Binding-site contacts:
Ligand atom O4 contacts residue VAL414 of chain 1.B at 3.8 Å.
Ligand atom C4 contacts residue GLU181 of chain 1.B at 3.4 Å.
Ligand atom C8 contacts residue SER415 of chain 1.B at 3.3 Å.
Ligand atom C4 contacts residue GLN408 of chain 1.B at 3.6 Å.
Ligand atom O6 contacts residue GLU181 of chain 1.B at 3.8 Å.
Ligand atom C7 contacts residue ASN232 of chain 1.B at 3.7 Å.
Ligand atom O5 contacts residue CYS413 of chain 1.B at 3.6 Å.
Ligand atom O7 contacts residue VAL224 of chain 1.B at 3.5 Å.
Ligand atom C3 contacts residue SER415 of chain 1.B at 3.4 Å.
Ligand atom C5 contacts residue ASN232 of chain 1.B at 3.5 Å.
Ligand atom O5 contacts residue ASN232 of chain 1.B at 2.2 Å (h-bond).
Ligand atom C1 contacts residue SER415 of chain 1.B at 3.2 Å.
Ligand atom C6 contacts residue GLY348 of chain 1.B at 3.8 Å.
Ligand atom O4 contacts residue LYS35 of chain 1.B at 3.8 Å.
Ligand atom C5 contacts residue SER415 of chain 1.B at 3.4 Å.
Ligand atom O6 contacts residue ARG412 of chain 1.B at 3.8 Å.
Ligand atom C4 contacts residue SER415 of chain 1.B at 3.9 Å.
Ligand atom C5 contacts residue VAL414 of chain 1.B at 3.4 Å (hydrophobic).
Ligand atom C8 contacts residue CYS413 of chain 1.B at 3.9 Å (hydrophobic).
Ligand atom C3 contacts residue GLU181 of chain 1.B at 4.1 Å.
Ligand atom C1 contacts residue ASN232 of chain 1.B at 1.4 Å.
Ligand atom C6 contacts residue SER179 of chain 1.B at 3.9 Å.
Ligand atom C5 contacts residue GLU181 of chain 1.B at 3.2 Å.
Ligand atom O4 contacts residue GLU181 of chain 1.B at 2.6 Å (salt-bridge).
Ligand atom C1 contacts residue GLU181 of chain 1.B at 3.5 Å.
Ligand atom C6 contacts residue GLU181 of chain 1.B at 3.5 Å.
Ligand atom C2 contacts residue ASN232 of chain 1.B at 2.5 Å.
Ligand atom C2 contacts residue GLU181 of chain 1.B at 3.9 Å.
Ligand atom O3 contacts residue GLN408 of chain 1.B at 3.0 Å (h-bond).
Ligand atom N2 contacts residue ASN232 of chain 1.B at 3.0 Å (h-bond).
Ligand atom O4 contacts residue GLN408 of chain 1.B at 2.9 Å (h-bond).
Ligand atom C3 contacts residue ASN232 of chain 1.B at 3.8 Å.
Ligand atom C4 contacts residue ASN232 of chain 1.B at 4.2 Å.
Ligand atom C3 contacts residue GLN408 of chain 1.B at 3.9 Å.
Ligand atom O5 contacts residue SER415 of chain 1.B at 3.7 Å.
Ligand atom C6 contacts residue VAL414 of chain 1.B at 3.7 Å (hydrophobic).
Ligand atom C2 contacts residue SER415 of chain 1.B at 3.7 Å.
Ligand atom O6 contacts residue SER179 of chain 1.B at 3.5 Å.
Ligand atom C7 contacts residue SER415 of chain 1.B at 3.9 Å.
Ligand atom O7 contacts residue LEU231 of chain 1.B at 3.9 Å.

Sequence of chain 1.B:
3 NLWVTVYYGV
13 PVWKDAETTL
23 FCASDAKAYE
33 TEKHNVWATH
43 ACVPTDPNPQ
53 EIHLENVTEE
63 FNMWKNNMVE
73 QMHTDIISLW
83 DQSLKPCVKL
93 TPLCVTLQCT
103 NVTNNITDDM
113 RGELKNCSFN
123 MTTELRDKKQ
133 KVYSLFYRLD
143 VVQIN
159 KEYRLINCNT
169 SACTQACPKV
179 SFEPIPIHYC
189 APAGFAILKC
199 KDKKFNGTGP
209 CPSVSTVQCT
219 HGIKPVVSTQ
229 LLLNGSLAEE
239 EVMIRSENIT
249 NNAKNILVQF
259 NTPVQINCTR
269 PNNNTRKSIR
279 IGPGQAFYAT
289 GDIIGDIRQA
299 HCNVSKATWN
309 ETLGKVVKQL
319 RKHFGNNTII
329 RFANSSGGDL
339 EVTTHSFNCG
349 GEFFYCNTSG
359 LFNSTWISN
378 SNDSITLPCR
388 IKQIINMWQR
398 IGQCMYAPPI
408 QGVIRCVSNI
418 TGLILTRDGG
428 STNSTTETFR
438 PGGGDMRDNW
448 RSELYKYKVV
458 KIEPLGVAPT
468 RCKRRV

A protein and the small-molecule ligand that binds it are described below.
Small molecule (SMILES): CC(=O)N[C@H]1[C@H](O[C@H]2[C@H](O)[C@@H](NC(C)=O)CO[C@@H]2CO)O[C@H](CO)[C@@H](O[C@@H]2O[C@H](CO[C@H]3O[C@H](CO)[C@@H](O)[C@H](O)[C@@H]3O)[C@@H](O)[C@H](O[C@H]3O[C@H](CO)[C@@H](O)[C@H](O)[C@@H]3O[C@H]3O[C@H](CO)[C@@H](O)[C@H](O)[C@@H]3O)[C@@H]2O)[C@@H]1O